This small molecule binds to this protein.
Small molecule (SMILES): CN(C1CCOCC1)S(=O)(=O)c1ccc(C=O)cc1

Sequence of chain 1.A:
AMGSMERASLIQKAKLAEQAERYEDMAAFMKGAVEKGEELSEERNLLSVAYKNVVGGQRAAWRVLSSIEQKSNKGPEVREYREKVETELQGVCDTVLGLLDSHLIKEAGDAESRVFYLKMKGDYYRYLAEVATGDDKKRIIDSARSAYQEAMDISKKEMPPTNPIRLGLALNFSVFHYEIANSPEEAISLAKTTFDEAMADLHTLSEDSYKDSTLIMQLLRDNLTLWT

Binding-site contacts:
Ligand atom C12 contacts residue CSO43 of chain 1.A at 3.6 Å.
Ligand atom C17 contacts residue GLY176 of chain 1.A at 3.9 Å.
Ligand atom C03 contacts residue PHE124 of chain 1.A at 4.4 Å (hydrophobic).
Ligand atom C11 contacts residue ASN47 of chain 1.A at 4.0 Å.
Ligand atom O13 contacts residue GLU120 of chain 1.A at 4.2 Å.
Ligand atom O07 contacts residue PRO172 of chain 1.A at 3.1 Å.
Ligand atom C15 contacts residue ILE173 of chain 1.A at 3.4 Å (hydrophobic).
Ligand atom O13 contacts residue CSO43 of chain 1.A at 3.8 Å.
Ligand atom C15 contacts residue ASN47 of chain 1.A at 3.2 Å.
Ligand atom C14 contacts residue ILE173 of chain 1.A at 3.5 Å (hydrophobic).
Ligand atom C12 contacts residue ASN47 of chain 1.A at 4.4 Å.
Ligand atom C17 contacts residue PRO172 of chain 1.A at 3.7 Å (hydrophobic).
Ligand atom C14 contacts residue ASN47 of chain 1.A at 4.0 Å.
Ligand atom C16 contacts residue ILE224 of chain 1.A at 3.9 Å (hydrophobic).
Ligand atom C02 contacts residue ILE8 of chain 1.B at 3.9 Å (hydrophobic).
Ligand atom C02 contacts residue LYS127 of chain 1.A at 2.4 Å.
Ligand atom C04 contacts residue ILE173 of chain 1.A at 4.2 Å (hydrophobic).
Ligand atom C10 contacts residue ILE173 of chain 1.A at 4.1 Å (hydrophobic).
Ligand atom C11 contacts residue CSO43 of chain 1.A at 4.3 Å.
Ligand atom C04 contacts residue ASN47 of chain 1.A at 4.1 Å.
Ligand atom O13 contacts residue ILE173 of chain 1.A at 4.2 Å.
Ligand atom C05 contacts residue ILE173 of chain 1.A at 4.3 Å (hydrophobic).
Ligand atom C14 contacts residue CSO43 of chain 1.A at 3.5 Å.
Ligand atom C16 contacts residue LYS127 of chain 1.A at 4.2 Å.
Ligand atom C03 contacts residue LYS127 of chain 1.A at 3.7 Å.
Ligand atom C09 contacts residue ASN47 of chain 1.A at 3.2 Å.
Ligand atom C17 contacts residue ILE8 of chain 1.B at 3.5 Å (hydrophobic).
Ligand atom N08 contacts residue ASN47 of chain 1.A at 4.0 Å.
Ligand atom C16 contacts residue PRO172 of chain 1.A at 3.6 Å (hydrophobic).
Ligand atom C10 contacts residue ASN47 of chain 1.A at 3.9 Å.
Ligand atom C09 contacts residue SER13 of chain 1.B at 3.3 Å.
Ligand atom C03 contacts residue ILE8 of chain 1.B at 4.3 Å (hydrophobic).
Ligand atom C03 contacts residue ILE173 of chain 1.A at 4.3 Å (hydrophobic).
Ligand atom C17 contacts residue LYS127 of chain 1.A at 2.8 Å.
Ligand atom C14 contacts residue GLU120 of chain 1.A at 4.3 Å.
Ligand atom C01 contacts residue LYS127 of chain 1.A at 1.4 Å.
Ligand atom C16 contacts residue ILE8 of chain 1.B at 3.9 Å (hydrophobic).
Ligand atom C01 contacts residue ILE8 of chain 1.B at 4.0 Å (hydrophobic).
Ligand atom S06 contacts residue PRO172 of chain 1.A at 4.4 Å.
Ligand atom O07 contacts residue ILE224 of chain 1.A at 4.1 Å.

Sequence of chain 1.B:
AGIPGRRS